Sequence of chain 1.C:
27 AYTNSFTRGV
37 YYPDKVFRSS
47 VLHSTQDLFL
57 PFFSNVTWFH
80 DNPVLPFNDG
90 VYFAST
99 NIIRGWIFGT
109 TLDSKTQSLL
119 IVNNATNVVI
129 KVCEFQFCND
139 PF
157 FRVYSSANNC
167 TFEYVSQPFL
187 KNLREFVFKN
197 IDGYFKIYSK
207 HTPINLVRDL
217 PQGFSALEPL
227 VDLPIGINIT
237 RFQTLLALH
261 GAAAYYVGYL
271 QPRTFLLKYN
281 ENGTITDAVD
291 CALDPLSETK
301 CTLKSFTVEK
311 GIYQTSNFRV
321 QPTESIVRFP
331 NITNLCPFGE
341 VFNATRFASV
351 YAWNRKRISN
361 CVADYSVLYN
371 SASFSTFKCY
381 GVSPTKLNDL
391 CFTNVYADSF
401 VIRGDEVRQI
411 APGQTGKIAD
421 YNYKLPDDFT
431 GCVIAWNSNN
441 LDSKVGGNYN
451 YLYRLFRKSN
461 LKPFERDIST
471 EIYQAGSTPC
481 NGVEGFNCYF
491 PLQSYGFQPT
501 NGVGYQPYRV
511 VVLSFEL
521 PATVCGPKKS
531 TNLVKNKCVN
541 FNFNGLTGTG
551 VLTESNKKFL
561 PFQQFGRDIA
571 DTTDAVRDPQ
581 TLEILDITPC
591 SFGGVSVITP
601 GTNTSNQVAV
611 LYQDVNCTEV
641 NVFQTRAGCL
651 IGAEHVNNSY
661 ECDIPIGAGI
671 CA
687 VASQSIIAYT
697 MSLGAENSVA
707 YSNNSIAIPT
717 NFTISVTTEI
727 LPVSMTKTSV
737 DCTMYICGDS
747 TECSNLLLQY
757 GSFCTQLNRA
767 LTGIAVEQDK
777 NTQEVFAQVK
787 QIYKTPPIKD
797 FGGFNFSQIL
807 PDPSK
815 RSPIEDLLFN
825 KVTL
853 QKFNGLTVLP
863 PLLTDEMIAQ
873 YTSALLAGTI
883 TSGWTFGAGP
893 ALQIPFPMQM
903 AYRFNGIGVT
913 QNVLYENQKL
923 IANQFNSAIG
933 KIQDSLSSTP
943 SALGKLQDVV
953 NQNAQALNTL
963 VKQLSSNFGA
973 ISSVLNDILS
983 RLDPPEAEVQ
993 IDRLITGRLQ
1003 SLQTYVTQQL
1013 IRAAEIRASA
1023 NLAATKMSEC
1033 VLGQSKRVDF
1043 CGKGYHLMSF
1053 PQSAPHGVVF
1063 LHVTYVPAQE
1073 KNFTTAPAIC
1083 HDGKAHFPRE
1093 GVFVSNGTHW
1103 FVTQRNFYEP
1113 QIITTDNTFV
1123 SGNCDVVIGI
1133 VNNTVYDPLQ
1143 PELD

A small-molecule ligand and the protein it binds are described below.
Small molecule (SMILES): CC(=O)N[C@H]1[C@H](O[C@H]2[C@H](O)[C@@H](NC(C)=O)CO[C@@H]2CO)O[C@H](CO)[C@@H](O)[C@@H]1O

Binding-site contacts:
Ligand atom C4 contacts residue LEU922 of chain 1.C at 4.4 Å (hydrophobic).
Ligand atom O5 contacts residue ASN717 of chain 1.C at 2.3 Å (h-bond).
Ligand atom C8 contacts residue ASN717 of chain 1.C at 4.2 Å.
Ligand atom C2 contacts residue LEU922 of chain 1.C at 4.5 Å (hydrophobic).
Ligand atom O4 contacts residue LEU922 of chain 1.C at 4.2 Å.
Ligand atom O7 contacts residue ASN717 of chain 1.C at 3.3 Å (h-bond).
Ligand atom C6 contacts residue GLN926 of chain 1.C at 3.9 Å.
Ligand atom N2 contacts residue ASN717 of chain 1.C at 3.0 Å (h-bond).
Ligand atom O7 contacts residue GLN1071 of chain 1.C at 3.8 Å.
Ligand atom O6 contacts residue GLN926 of chain 1.C at 3.9 Å.
Ligand atom O3 contacts residue LEU922 of chain 1.C at 4.5 Å.
Ligand atom C7 contacts residue ASN717 of chain 1.C at 3.3 Å.
Ligand atom O7 contacts residue LEU922 of chain 1.C at 3.8 Å.
Ligand atom O5 contacts residue GLN926 of chain 1.C at 4.3 Å.
Ligand atom C3 contacts residue ASN717 of chain 1.C at 3.8 Å.
Ligand atom C8 contacts residue ASN925 of chain 1.C at 3.9 Å.
Ligand atom C2 contacts residue ASN717 of chain 1.C at 2.5 Å.
Ligand atom C5 contacts residue LEU922 of chain 1.C at 4.4 Å (hydrophobic).
Ligand atom N2 contacts residue LEU922 of chain 1.C at 4.5 Å.
Ligand atom C5 contacts residue ASN717 of chain 1.C at 3.6 Å.
Ligand atom C3 contacts residue LEU922 of chain 1.C at 3.7 Å (hydrophobic).
Ligand atom O5 contacts residue GLN1071 of chain 1.C at 4.1 Å.
Ligand atom C1 contacts residue GLN1071 of chain 1.C at 4.2 Å.
Ligand atom C1 contacts residue ASN717 of chain 1.C at 1.4 Å.
Ligand atom C4 contacts residue ASN717 of chain 1.C at 4.2 Å.
Ligand atom C5 contacts residue GLN926 of chain 1.C at 4.0 Å.